A protein and the small-molecule ligand that binds it are described below.
Small molecule (SMILES): CC(=O)N[C@H]1[C@H](O[C@H]2[C@H](O)[C@@H](NC(C)=O)CO[C@@H]2CO)O[C@H](CO)[C@@H](O[C@@H]2O[C@H](CO)[C@@H](O)[C@H](O)[C@@H]2O)[C@@H]1O

Sequence of chain 1.B:
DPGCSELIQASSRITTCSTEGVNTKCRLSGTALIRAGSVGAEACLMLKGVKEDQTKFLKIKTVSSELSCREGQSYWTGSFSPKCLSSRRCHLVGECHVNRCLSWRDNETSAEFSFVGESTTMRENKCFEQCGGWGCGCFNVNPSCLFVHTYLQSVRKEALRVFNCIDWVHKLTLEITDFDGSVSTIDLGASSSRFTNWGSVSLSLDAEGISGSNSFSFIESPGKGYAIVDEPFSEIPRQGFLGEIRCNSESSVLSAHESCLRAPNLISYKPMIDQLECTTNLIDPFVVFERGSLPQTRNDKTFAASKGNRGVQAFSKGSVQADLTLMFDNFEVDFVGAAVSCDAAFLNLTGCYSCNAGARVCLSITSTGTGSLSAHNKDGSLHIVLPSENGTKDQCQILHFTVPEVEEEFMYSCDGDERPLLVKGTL

Binding-site contacts:
Ligand atom C6 contacts residue VAL39 of chain 1.B at 3.5 Å (hydrophobic).
Ligand atom O5 contacts residue CYS362 of chain 1.B at 3.9 Å.
Ligand atom C3 contacts residue ASN348 of chain 1.B at 3.7 Å.
Ligand atom C7 contacts residue PRO2 of chain 1.B at 3.8 Å (hydrophobic).
Ligand atom C8 contacts residue SER5 of chain 1.B at 4.2 Å.
Ligand atom O7 contacts residue SER38 of chain 1.B at 4.4 Å.
Ligand atom O7 contacts residue ASN348 of chain 1.B at 4.1 Å.
Ligand atom C5 contacts residue CYS362 of chain 1.B at 4.0 Å (hydrophobic).
Ligand atom C8 contacts residue GLY3 of chain 1.B at 3.9 Å.
Ligand atom C8 contacts residue ASP394 of chain 1.B at 3.7 Å.
Ligand atom O6 contacts residue LEU347 of chain 1.B at 4.3 Å.
Ligand atom C5 contacts residue ASN348 of chain 1.B at 3.6 Å.
Ligand atom O7 contacts residue ARG360 of chain 1.B at 3.5 Å (salt-bridge).
Ligand atom O3 contacts residue PRO2 of chain 1.B at 3.4 Å.
Ligand atom C7 contacts residue ARG360 of chain 1.B at 4.2 Å.
Ligand atom C6 contacts residue GLY40 of chain 1.B at 4.1 Å.
Ligand atom C1 contacts residue ASN348 of chain 1.B at 1.4 Å.
Ligand atom C4 contacts residue ASN348 of chain 1.B at 4.2 Å.
Ligand atom C2 contacts residue ASN348 of chain 1.B at 2.4 Å.
Ligand atom C6 contacts residue LEU347 of chain 1.B at 3.9 Å (hydrophobic).
Ligand atom C5 contacts residue VAL39 of chain 1.B at 4.2 Å (hydrophobic).
Ligand atom C6 contacts residue ASP394 of chain 1.B at 3.3 Å.
Ligand atom C8 contacts residue CYS396 of chain 1.B at 4.2 Å (hydrophobic).
Ligand atom C7 contacts residue SER5 of chain 1.B at 4.2 Å.
Ligand atom C8 contacts residue ASN348 of chain 1.B at 3.4 Å.
Ligand atom O6 contacts residue PRO2 of chain 1.B at 4.2 Å.
Ligand atom C1 contacts residue CYS362 of chain 1.B at 4.1 Å (hydrophobic).
Ligand atom N2 contacts residue ASN348 of chain 1.B at 2.7 Å (h-bond).
Ligand atom O7 contacts residue ALA41 of chain 1.B at 4.0 Å.
Ligand atom O5 contacts residue LEU347 of chain 1.B at 4.2 Å.
Ligand atom C8 contacts residue CYS4 of chain 1.B at 4.2 Å (hydrophobic).
Ligand atom C8 contacts residue PRO2 of chain 1.B at 3.7 Å (hydrophobic).
Ligand atom O5 contacts residue ASN348 of chain 1.B at 2.4 Å (h-bond).
Ligand atom N2 contacts residue PRO2 of chain 1.B at 3.7 Å.
Ligand atom O4 contacts residue ARG360 of chain 1.B at 4.2 Å.
Ligand atom C3 contacts residue PRO2 of chain 1.B at 4.0 Å (hydrophobic).
Ligand atom O7 contacts residue SER5 of chain 1.B at 3.3 Å.
Ligand atom C7 contacts residue ASN348 of chain 1.B at 3.2 Å.
Ligand atom C3 contacts residue ARG360 of chain 1.B at 4.1 Å.
Ligand atom O6 contacts residue ASP394 of chain 1.B at 3.1 Å (salt-bridge).